Sequence of chain 3.A:
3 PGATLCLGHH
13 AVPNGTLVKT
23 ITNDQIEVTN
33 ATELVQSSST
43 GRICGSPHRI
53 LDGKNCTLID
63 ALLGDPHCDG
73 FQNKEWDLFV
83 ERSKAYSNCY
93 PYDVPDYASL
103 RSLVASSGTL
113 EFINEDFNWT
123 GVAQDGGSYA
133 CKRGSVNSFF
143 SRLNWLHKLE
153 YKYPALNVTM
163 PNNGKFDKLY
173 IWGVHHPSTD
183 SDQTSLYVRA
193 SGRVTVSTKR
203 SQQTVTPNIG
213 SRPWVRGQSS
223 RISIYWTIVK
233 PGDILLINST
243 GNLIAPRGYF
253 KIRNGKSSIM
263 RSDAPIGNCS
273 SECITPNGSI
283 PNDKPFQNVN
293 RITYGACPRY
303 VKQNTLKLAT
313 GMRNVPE

Sequence of chain 1.A:
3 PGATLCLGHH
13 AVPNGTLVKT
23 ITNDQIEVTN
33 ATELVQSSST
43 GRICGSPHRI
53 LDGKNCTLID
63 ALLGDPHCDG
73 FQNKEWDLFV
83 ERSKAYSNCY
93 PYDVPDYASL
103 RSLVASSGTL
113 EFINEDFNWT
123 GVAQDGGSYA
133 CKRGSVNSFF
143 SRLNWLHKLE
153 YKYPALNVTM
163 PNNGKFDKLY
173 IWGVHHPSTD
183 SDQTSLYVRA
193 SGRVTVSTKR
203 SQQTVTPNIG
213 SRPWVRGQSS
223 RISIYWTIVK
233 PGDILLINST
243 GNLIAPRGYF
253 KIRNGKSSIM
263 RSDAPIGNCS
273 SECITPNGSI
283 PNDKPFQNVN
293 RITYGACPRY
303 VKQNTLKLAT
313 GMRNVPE

Binding-site contacts:
Ligand atom C1 contacts residue ASP182 of chain 3.A at 3.4 Å.
Ligand atom O7 contacts residue NAG1 of chain 1.C at 3.1 Å.
Ligand atom N2 contacts residue ASN240 of chain 1.A at 3.0 Å (h-bond).
Ligand atom C7 contacts residue ASN159 of chain 1.A at 4.1 Å.
Ligand atom C8 contacts residue ASP182 of chain 3.A at 3.5 Å.
Ligand atom C8 contacts residue ALA157 of chain 1.A at 4.0 Å (hydrophobic).
Ligand atom C5 contacts residue THR242 of chain 1.A at 4.0 Å.
Ligand atom O5 contacts residue GLY212 of chain 3.A at 3.9 Å.
Ligand atom C7 contacts residue ALA157 of chain 1.A at 4.4 Å (hydrophobic).
Ligand atom C8 contacts residue ASN159 of chain 1.A at 3.2 Å.
Ligand atom O6 contacts residue ILE211 of chain 3.A at 3.8 Å.
Ligand atom N2 contacts residue ASP182 of chain 3.A at 2.6 Å (salt-bridge).
Ligand atom O5 contacts residue ILE211 of chain 3.A at 3.7 Å.
Ligand atom O6 contacts residue ARG195 of chain 1.A at 4.2 Å.
Ligand atom C8 contacts residue NAG1 of chain 1.C at 4.1 Å.
Ligand atom C2 contacts residue ASP182 of chain 3.A at 3.2 Å.
Ligand atom N2 contacts residue LEU158 of chain 1.A at 4.4 Å.
Ligand atom O3 contacts residue ALA157 of chain 1.A at 4.3 Å.
Ligand atom C3 contacts residue ALA157 of chain 1.A at 3.9 Å (hydrophobic).
Ligand atom C4 contacts residue ASN240 of chain 1.A at 4.3 Å.
Ligand atom O4 contacts residue ASP182 of chain 3.A at 4.2 Å.
Ligand atom O6 contacts residue ASN240 of chain 1.A at 4.1 Å.
Ligand atom C6 contacts residue ILE211 of chain 3.A at 3.3 Å (hydrophobic).
Ligand atom O3 contacts residue ASP182 of chain 3.A at 3.9 Å.
Ligand atom C7 contacts residue ASP182 of chain 3.A at 3.7 Å.
Ligand atom C1 contacts residue ASN240 of chain 1.A at 1.5 Å.
Ligand atom O6 contacts residue THR242 of chain 1.A at 4.0 Å.
Ligand atom C6 contacts residue ASN240 of chain 1.A at 4.3 Å.
Ligand atom N2 contacts residue ASN159 of chain 1.A at 4.2 Å.
Ligand atom C3 contacts residue ASN240 of chain 1.A at 3.9 Å.
Ligand atom O4 contacts residue THR242 of chain 1.A at 4.1 Å.
Ligand atom N2 contacts residue ALA157 of chain 1.A at 4.0 Å.
Ligand atom C2 contacts residue ASN240 of chain 1.A at 2.6 Å.
Ligand atom C5 contacts residue ILE211 of chain 3.A at 4.2 Å (hydrophobic).
Ligand atom O5 contacts residue ASN240 of chain 1.A at 2.4 Å (h-bond).
Ligand atom C5 contacts residue ASN240 of chain 1.A at 3.5 Å.
Ligand atom C7 contacts residue ASN240 of chain 1.A at 4.2 Å.
Ligand atom C7 contacts residue NAG1 of chain 1.C at 3.7 Å.
Ligand atom O5 contacts residue ALA157 of chain 1.A at 4.3 Å.
Ligand atom C3 contacts residue ASP182 of chain 3.A at 3.2 Å.

This small molecule binds to this protein.
Small molecule (SMILES): CC(=O)N[C@H]1[C@H](O[C@H]2[C@H](O)[C@@H](NC(C)=O)CO[C@@H]2CO)O[C@H](CO)[C@@H](O)[C@@H]1O